Binding-site contacts:
Ligand atom CG contacts residue PHE216 of chain 1.A at 3.5 Å (hydrophobic).
Ligand atom CG1 contacts residue VAL231 of chain 1.A at 3.7 Å (hydrophobic).
Ligand atom O contacts residue VAL231 of chain 1.A at 3.6 Å.
Ligand atom CG contacts residue TRP236 of chain 1.A at 3.8 Å (hydrophobic).
Ligand atom CG contacts residue TYR235 of chain 1.A at 3.8 Å (hydrophobic).
Ligand atom NH2 contacts residue THR159 of chain 1.A at 3.8 Å.
Ligand atom CB contacts residue ASP199 of chain 1.A at 3.7 Å.
Ligand atom CG contacts residue SER86 of chain 1.A at 3.6 Å.
Ligand atom CB contacts residue TYR235 of chain 1.A at 3.7 Å (hydrophobic).
Ligand atom NH2 contacts residue ASP199 of chain 1.A at 2.8 Å (salt-bridge).
Ligand atom CB contacts residue GLN113 of chain 1.A at 3.5 Å.
Ligand atom O contacts residue LEU230 of chain 1.A at 3.8 Å.
Ligand atom NE contacts residue THR159 of chain 1.A at 3.4 Å.
Ligand atom CA contacts residue LEU230 of chain 1.A at 3.8 Å (hydrophobic).
Ligand atom CG2 contacts residue PHE216 of chain 1.A at 3.6 Å (hydrophobic).
Ligand atom NH2 contacts residue GLU262 of chain 1.A at 3.1 Å (salt-bridge).
Ligand atom CD contacts residue PHE271 of chain 1.A at 3.8 Å (hydrophobic).
Ligand atom CA contacts residue GLY232 of chain 1.A at 3.8 Å.
Ligand atom CA contacts residue THR233 of chain 1.A at 3.7 Å.
Ligand atom O contacts residue THR233 of chain 1.A at 3.7 Å.
Ligand atom O contacts residue THR233 of chain 1.A at 3.8 Å.
Ligand atom CZ contacts residue ASP199 of chain 1.A at 3.5 Å.
Ligand atom NH2 contacts residue TRP236 of chain 1.A at 3.5 Å.
Ligand atom O contacts residue GLY232 of chain 1.A at 3.2 Å (h-bond).
Ligand atom NE contacts residue ASP199 of chain 1.A at 2.7 Å (salt-bridge).
Ligand atom C contacts residue GLY232 of chain 1.A at 3.5 Å.
Ligand atom CD contacts residue THR159 of chain 1.A at 3.8 Å.
Ligand atom CA contacts residue GLY232 of chain 1.A at 3.3 Å.
Ligand atom CD contacts residue ASP199 of chain 1.A at 3.5 Å.
Ligand atom NH1 contacts residue PHE271 of chain 1.A at 3.9 Å.
Ligand atom CZ contacts residue THR159 of chain 1.A at 3.4 Å.
Ligand atom NH2 contacts residue SER198 of chain 1.A at 3.2 Å (h-bond).
Ligand atom CG contacts residue ASP199 of chain 1.A at 3.3 Å.
Ligand atom CB contacts residue PHE216 of chain 1.A at 3.1 Å (hydrophobic).
Ligand atom C contacts residue LEU230 of chain 1.A at 3.4 Å (hydrophobic).
Ligand atom NH1 contacts residue THR159 of chain 1.A at 3.8 Å.
Ligand atom CG contacts residue PHE271 of chain 1.A at 3.8 Å (hydrophobic).
Ligand atom CG contacts residue ASP195 of chain 1.A at 3.7 Å.
Ligand atom N contacts residue GLY232 of chain 1.A at 2.9 Å (h-bond).
Ligand atom CB contacts residue GLY232 of chain 1.A at 3.4 Å.

This small molecule binds to this protein.
Small molecule (SMILES): CC(C)C[C@H](NC(=O)[C@@H]1CCCN1C(=O)[C@H](CCCCN)NC(=O)[C@@H]1CCCN1C(=O)[C@@H](N)CCCN=C(N)N)C(=O)N[C@H](C=O)C(C)C

Sequence of chain 1.A:
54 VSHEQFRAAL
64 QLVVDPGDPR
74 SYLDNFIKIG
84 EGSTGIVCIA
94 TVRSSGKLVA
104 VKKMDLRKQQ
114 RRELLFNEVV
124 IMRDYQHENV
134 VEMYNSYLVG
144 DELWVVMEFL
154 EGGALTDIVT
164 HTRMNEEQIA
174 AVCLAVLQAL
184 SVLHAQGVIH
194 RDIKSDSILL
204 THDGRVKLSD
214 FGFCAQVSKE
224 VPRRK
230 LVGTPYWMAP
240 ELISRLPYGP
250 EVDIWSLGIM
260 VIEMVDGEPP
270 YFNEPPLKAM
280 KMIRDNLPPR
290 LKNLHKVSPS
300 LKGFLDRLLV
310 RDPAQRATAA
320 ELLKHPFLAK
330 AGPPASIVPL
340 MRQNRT